Sequence of chain 2.A:
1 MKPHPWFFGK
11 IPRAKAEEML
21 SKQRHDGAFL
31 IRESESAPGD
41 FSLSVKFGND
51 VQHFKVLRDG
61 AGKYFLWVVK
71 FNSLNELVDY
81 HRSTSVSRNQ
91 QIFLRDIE

The small molecule below binds the protein below.
Small molecule (SMILES): CC(C)[C@H](NC(=O)[C@H](CC(N)=O)NC(=O)[C@@H](NC(=O)[C@H](Cc1ccc(OP(=O)(O)O)cc1)NC(=O)[C@H](Cc1ccccc1)NC(=O)[C@@H]1CCCN1C(=O)[C@@H](N)CCCCN)C(C)C)C(N)=O

Binding-site contacts:
Ligand atom CE2 contacts residue ASP50 of chain 2.A at 3.5 Å.
Ligand atom CE1 contacts residue GLU17 of chain 2.A at 3.9 Å.
Ligand atom CE2 contacts residue VAL51 of chain 2.A at 3.7 Å (hydrophobic).
Ligand atom CG2 contacts residue ASP50 of chain 2.A at 4.2 Å.
Ligand atom CE2 contacts residue ASN49 of chain 2.A at 4.2 Å.
Ligand atom CD2 contacts residue ASP50 of chain 2.A at 4.2 Å.
Ligand atom CG contacts residue ASN49 of chain 2.A at 4.0 Å.
Ligand atom CZ contacts residue VAL51 of chain 2.A at 4.0 Å (hydrophobic).
Ligand atom CA contacts residue ASN49 of chain 2.A at 4.2 Å.
Ligand atom C contacts residue ASN49 of chain 2.A at 4.3 Å.
Ligand atom CD2 contacts residue VAL51 of chain 2.A at 4.3 Å (hydrophobic).
Ligand atom CD1 contacts residue SER21 of chain 2.A at 4.3 Å.
Ligand atom CE1 contacts residue VAL51 of chain 2.A at 4.4 Å (hydrophobic).
Ligand atom O contacts residue ASN49 of chain 2.A at 3.0 Å (h-bond).
Ligand atom N contacts residue ASN49 of chain 2.A at 3.8 Å.
Ligand atom CZ contacts residue ASP50 of chain 2.A at 4.4 Å.
Ligand atom CB contacts residue SER21 of chain 2.A at 3.9 Å.
Ligand atom O contacts residue SER21 of chain 2.A at 4.0 Å.
Ligand atom C contacts residue ASN49 of chain 2.A at 3.9 Å.
Ligand atom CZ contacts residue GLU17 of chain 2.A at 4.2 Å.
Ligand atom CD2 contacts residue ASN49 of chain 2.A at 3.4 Å.
Ligand atom N contacts residue GLU18 of chain 2.A at 3.7 Å.
Ligand atom N contacts residue ASN49 of chain 2.A at 4.1 Å.
Ligand atom O contacts residue ASN49 of chain 2.A at 3.4 Å.
Ligand atom CG contacts residue SER21 of chain 2.A at 4.2 Å.
Ligand atom C contacts residue ASN49 of chain 2.A at 4.5 Å.
Ligand atom CB contacts residue ASN49 of chain 2.A at 4.0 Å.